Binding-site contacts:
Ligand atom C26 contacts residue ALA316 of chain 1.A at 3.9 Å (hydrophobic).
Ligand atom C2 contacts residue CLR1 of chain 1.I at 3.8 Å.
Ligand atom C1 contacts residue CLR1 of chain 1.I at 4.0 Å.
Ligand atom C19 contacts residue TRP308 of chain 1.A at 3.6 Å (hydrophobic).
Ligand atom C7 contacts residue PLM1 of chain 1.P at 4.0 Å.
Ligand atom C27 contacts residue ALA316 of chain 1.A at 3.9 Å (hydrophobic).
Ligand atom C26 contacts residue LEU315 of chain 1.A at 4.0 Å (hydrophobic).
Ligand atom C22 contacts residue ALA312 of chain 1.A at 4.1 Å (hydrophobic).
Ligand atom C18 contacts residue TRP308 of chain 1.A at 3.7 Å (hydrophobic).
Ligand atom C11 contacts residue CLR1 of chain 1.I at 3.8 Å.
Ligand atom C10 contacts residue CLR1 of chain 1.I at 4.5 Å.
Ligand atom C26 contacts residue PLM1 of chain 1.P at 3.8 Å.
Ligand atom C19 contacts residue CLR1 of chain 1.I at 4.0 Å.
Ligand atom C15 contacts residue TRP308 of chain 1.A at 4.3 Å (hydrophobic).
Ligand atom C20 contacts residue ALA312 of chain 1.A at 3.9 Å (hydrophobic).
Ligand atom C18 contacts residue ALA312 of chain 1.A at 3.7 Å (hydrophobic).
Ligand atom C4 contacts residue PLM1 of chain 1.P at 4.2 Å.
Ligand atom C24 contacts residue ALA316 of chain 1.A at 4.3 Å (hydrophobic).
Ligand atom C6 contacts residue PLM1 of chain 1.P at 3.8 Å.
Ligand atom O1 contacts residue ASP305 of chain 1.A at 4.0 Å.
Ligand atom C21 contacts residue CLR1 of chain 1.I at 4.2 Å.
Ligand atom C25 contacts residue ALA316 of chain 1.A at 4.4 Å (hydrophobic).
Ligand atom C15 contacts residue PLM1 of chain 1.P at 4.3 Å.

Sequence of chain 1.A:
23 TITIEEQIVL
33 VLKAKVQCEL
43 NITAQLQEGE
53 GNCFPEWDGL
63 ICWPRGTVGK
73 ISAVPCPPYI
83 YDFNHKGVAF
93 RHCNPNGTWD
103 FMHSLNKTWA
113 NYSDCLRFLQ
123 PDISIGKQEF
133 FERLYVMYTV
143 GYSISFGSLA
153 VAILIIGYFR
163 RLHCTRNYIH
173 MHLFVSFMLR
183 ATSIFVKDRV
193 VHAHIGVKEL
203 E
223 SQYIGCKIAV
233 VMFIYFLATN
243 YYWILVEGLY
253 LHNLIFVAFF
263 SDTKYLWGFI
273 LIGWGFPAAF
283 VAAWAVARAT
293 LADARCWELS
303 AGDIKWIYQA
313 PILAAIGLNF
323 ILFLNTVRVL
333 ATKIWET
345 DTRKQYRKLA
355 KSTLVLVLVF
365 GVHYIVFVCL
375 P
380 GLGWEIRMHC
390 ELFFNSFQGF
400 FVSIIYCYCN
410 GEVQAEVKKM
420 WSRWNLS

This small molecule binds to this protein.
Small molecule (SMILES): CC(C)CCC[C@@H](C)[C@H]1CC[C@H]2[C@@H]3CC=C4C[C@@H](O)CC[C@]4(C)[C@H]3CC[C@]12C